Sequence of chain 1.A:
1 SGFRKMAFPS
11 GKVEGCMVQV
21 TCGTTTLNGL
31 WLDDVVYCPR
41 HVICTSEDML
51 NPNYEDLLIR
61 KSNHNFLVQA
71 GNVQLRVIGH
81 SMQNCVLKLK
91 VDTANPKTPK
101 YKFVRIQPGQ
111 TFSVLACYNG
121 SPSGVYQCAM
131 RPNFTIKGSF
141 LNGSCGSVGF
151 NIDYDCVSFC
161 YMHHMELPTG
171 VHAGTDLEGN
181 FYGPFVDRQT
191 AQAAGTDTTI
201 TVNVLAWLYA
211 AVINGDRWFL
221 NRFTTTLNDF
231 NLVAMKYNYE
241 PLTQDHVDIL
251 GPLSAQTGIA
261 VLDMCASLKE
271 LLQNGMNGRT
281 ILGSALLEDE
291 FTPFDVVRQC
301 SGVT

Sequence of chain 2.A:
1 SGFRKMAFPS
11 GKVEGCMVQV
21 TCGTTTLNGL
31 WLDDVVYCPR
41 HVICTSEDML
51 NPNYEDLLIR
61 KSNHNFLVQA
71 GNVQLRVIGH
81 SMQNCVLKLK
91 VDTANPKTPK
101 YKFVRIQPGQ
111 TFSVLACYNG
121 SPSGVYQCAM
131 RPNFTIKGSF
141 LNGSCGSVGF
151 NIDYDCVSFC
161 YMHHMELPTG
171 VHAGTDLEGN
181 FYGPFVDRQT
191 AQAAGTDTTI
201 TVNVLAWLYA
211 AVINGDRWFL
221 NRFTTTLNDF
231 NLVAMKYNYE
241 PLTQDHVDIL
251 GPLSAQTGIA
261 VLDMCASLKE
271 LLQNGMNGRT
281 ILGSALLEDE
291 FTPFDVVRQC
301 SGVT

Binding-site contacts:
Ligand atom C13 contacts residue HIS164 of chain 1.A at 3.6 Å.
Ligand atom C contacts residue HIS41 of chain 1.A at 3.8 Å.
Ligand atom N2 contacts residue HIS163 of chain 1.A at 2.8 Å (h-bond).
Ligand atom C9 contacts residue PHE140 of chain 1.A at 3.3 Å (hydrophobic).
Ligand atom C12 contacts residue HIS164 of chain 1.A at 3.2 Å.
Ligand atom N contacts residue CYS145 of chain 1.A at 3.8 Å.
Ligand atom C18 contacts residue MET49 of chain 1.A at 3.4 Å (hydrophobic).
Ligand atom C2 contacts residue ASN142 of chain 1.A at 3.8 Å.
Ligand atom C12 contacts residue HIS41 of chain 1.A at 3.5 Å.
Ligand atom C8 contacts residue GLU166 of chain 1.A at 3.6 Å.
Ligand atom C9 contacts residue GLU166 of chain 1.A at 3.6 Å.
Ligand atom C20 contacts residue MET49 of chain 1.A at 3.5 Å (hydrophobic).
Ligand atom C18 contacts residue GLN189 of chain 1.A at 3.5 Å.
Ligand atom C9 contacts residue LEU141 of chain 1.A at 3.6 Å (hydrophobic).
Ligand atom C19 contacts residue HIS41 of chain 1.A at 3.6 Å.
Ligand atom C19 contacts residue TYR54 of chain 1.A at 3.9 Å (hydrophobic).
Ligand atom O1 contacts residue GLU166 of chain 1.A at 2.9 Å (salt-bridge).
Ligand atom C1 contacts residue CYS145 of chain 1.A at 2.8 Å (hydrophobic).
Ligand atom N2 contacts residue SER144 of chain 1.A at 3.7 Å.
Ligand atom C19 contacts residue ASP187 of chain 1.A at 3.5 Å.
Ligand atom O contacts residue CYS145 of chain 1.A at 3.9 Å.
Ligand atom C8 contacts residue SER144 of chain 1.A at 3.9 Å.
Ligand atom C contacts residue CYS145 of chain 1.A at 1.8 Å (hydrophobic).
Ligand atom C1 contacts residue HIS41 of chain 1.A at 3.7 Å.
Ligand atom C2 contacts residue CYS145 of chain 1.A at 3.3 Å (hydrophobic).
Ligand atom C8 contacts residue PHE140 of chain 1.A at 3.1 Å (hydrophobic).
Ligand atom C15 contacts residue MET49 of chain 1.A at 3.7 Å (hydrophobic).
Ligand atom C20 contacts residue HIS41 of chain 1.A at 3.8 Å.
Ligand atom C10 contacts residue ASN142 of chain 1.A at 3.4 Å.
Ligand atom C6 contacts residue ASN142 of chain 1.A at 3.8 Å.
Ligand atom C8 contacts residue HIS163 of chain 1.A at 3.7 Å.
Ligand atom C12 contacts residue CYS145 of chain 1.A at 3.9 Å (hydrophobic).
Ligand atom C18 contacts residue ARG188 of chain 1.A at 3.8 Å.
Ligand atom O contacts residue GLY143 of chain 1.A at 3.2 Å (h-bond).
Ligand atom C8 contacts residue LEU141 of chain 1.A at 3.7 Å (hydrophobic).
Ligand atom C3 contacts residue ASN142 of chain 1.A at 3.5 Å.
Ligand atom O1 contacts residue MET165 of chain 1.A at 3.5 Å.
Ligand atom C7 contacts residue HIS163 of chain 1.A at 3.6 Å.
Ligand atom C13 contacts residue HIS41 of chain 1.A at 3.4 Å.
Ligand atom O contacts residue ASN142 of chain 1.A at 3.0 Å (h-bond).

A protein and the small-molecule ligand that binds it are described below.
Small molecule (SMILES): CCC(=O)N(c1ccc(C(C)(C)C)cc1)[C@@H](C(=O)NC)c1cccnc1